Binding-site contacts:
Ligand atom C2 contacts residue ARG404 of chain 1.A at 3.9 Å.
Ligand atom O5 contacts residue GLU173 of chain 1.A at 4.1 Å.
Ligand atom C1 contacts residue ARG404 of chain 1.A at 3.5 Å.
Ligand atom C3 contacts residue ARG404 of chain 1.A at 3.3 Å.
Ligand atom C8 contacts residue SER405 of chain 1.A at 3.5 Å.
Ligand atom C6 contacts residue GLU173 of chain 1.A at 3.2 Å.
Ligand atom O5 contacts residue NAG1 of chain 1.AB at 4.2 Å.
Ligand atom C2 contacts residue ASN224 of chain 1.A at 2.5 Å.
Ligand atom C8 contacts residue LEU223 of chain 1.A at 3.7 Å (hydrophobic).
Ligand atom C3 contacts residue SER405 of chain 1.A at 4.1 Å.
Ligand atom C7 contacts residue ARG404 of chain 1.A at 3.9 Å.
Ligand atom C5 contacts residue ASN224 of chain 1.A at 3.7 Å.
Ligand atom C8 contacts residue VAL216 of chain 1.A at 4.1 Å (hydrophobic).
Ligand atom C5 contacts residue NAG1 of chain 1.AB at 4.3 Å.
Ligand atom C2 contacts residue SER405 of chain 1.A at 3.7 Å.
Ligand atom C8 contacts residue ARG404 of chain 1.A at 3.8 Å.
Ligand atom O7 contacts residue ASN224 of chain 1.A at 3.0 Å (h-bond).
Ligand atom C4 contacts residue ARG404 of chain 1.A at 3.6 Å.
Ligand atom C1 contacts residue ASN224 of chain 1.A at 1.4 Å.
Ligand atom O5 contacts residue ASN224 of chain 1.A at 2.3 Å (h-bond).
Ligand atom C1 contacts residue SER405 of chain 1.A at 3.6 Å.
Ligand atom O7 contacts residue ARG404 of chain 1.A at 2.8 Å (salt-bridge).
Ligand atom C7 contacts residue ASN224 of chain 1.A at 3.1 Å.
Ligand atom O7 contacts residue PRO174 of chain 1.A at 4.2 Å.
Ligand atom O6 contacts residue GLU173 of chain 1.A at 2.6 Å (salt-bridge).
Ligand atom O4 contacts residue ARG404 of chain 1.A at 3.6 Å.
Ligand atom O5 contacts residue ARG404 of chain 1.A at 3.8 Å.
Ligand atom O6 contacts residue NAG1 of chain 1.AB at 3.5 Å.
Ligand atom N2 contacts residue SER405 of chain 1.A at 2.9 Å (h-bond).
Ligand atom C4 contacts residue ASN224 of chain 1.A at 4.2 Å.
Ligand atom N2 contacts residue ARG404 of chain 1.A at 4.2 Å.
Ligand atom O7 contacts residue CYS403 of chain 1.A at 3.4 Å.
Ligand atom C8 contacts residue ASN224 of chain 1.A at 4.3 Å.
Ligand atom N2 contacts residue ASN224 of chain 1.A at 2.9 Å (h-bond).
Ligand atom C7 contacts residue SER405 of chain 1.A at 3.6 Å.
Ligand atom C3 contacts residue ASN224 of chain 1.A at 3.8 Å.
Ligand atom C6 contacts residue GLU173 of chain 1.A at 3.2 Å.
Ligand atom O6 contacts residue GLU173 of chain 1.A at 2.6 Å (salt-bridge).
Ligand atom O7 contacts residue VAL216 of chain 1.A at 3.7 Å.
Ligand atom C5 contacts residue ARG404 of chain 1.A at 3.3 Å.

The protein below binds the small molecule below.
Small molecule (SMILES): CC(=O)N[C@H]1[C@H](O[C@H]2[C@H](O)[C@@H](NC(C)=O)CO[C@@H]2CO)O[C@H](CO)[C@@H](O[C@@H]2O[C@H](CO[C@H]3O[C@H](CO)[C@@H](O)[C@H](O)[C@@H]3O)[C@@H](O)[C@H](O[C@H]3O[C@H](CO)[C@@H](O)[C@H](O)[C@@H]3O)[C@@H]2O)[C@@H]1O

Sequence of chain 1.A:
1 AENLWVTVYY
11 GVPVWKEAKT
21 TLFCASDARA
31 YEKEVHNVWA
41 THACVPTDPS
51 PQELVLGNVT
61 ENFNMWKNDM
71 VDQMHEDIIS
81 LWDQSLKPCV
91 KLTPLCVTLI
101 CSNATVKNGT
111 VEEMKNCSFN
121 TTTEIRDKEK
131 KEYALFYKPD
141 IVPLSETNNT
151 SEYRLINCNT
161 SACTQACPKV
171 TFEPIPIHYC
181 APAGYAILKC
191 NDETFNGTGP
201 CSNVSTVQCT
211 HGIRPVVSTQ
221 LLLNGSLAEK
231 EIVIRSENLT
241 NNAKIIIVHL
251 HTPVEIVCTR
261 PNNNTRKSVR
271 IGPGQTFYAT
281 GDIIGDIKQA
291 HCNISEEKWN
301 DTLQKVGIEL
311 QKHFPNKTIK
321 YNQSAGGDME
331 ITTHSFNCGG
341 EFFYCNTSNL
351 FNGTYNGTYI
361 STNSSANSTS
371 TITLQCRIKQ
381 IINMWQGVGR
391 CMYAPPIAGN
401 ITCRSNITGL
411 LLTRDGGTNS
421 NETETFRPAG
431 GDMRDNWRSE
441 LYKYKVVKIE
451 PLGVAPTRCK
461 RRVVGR